Sequence of chain 19.A:
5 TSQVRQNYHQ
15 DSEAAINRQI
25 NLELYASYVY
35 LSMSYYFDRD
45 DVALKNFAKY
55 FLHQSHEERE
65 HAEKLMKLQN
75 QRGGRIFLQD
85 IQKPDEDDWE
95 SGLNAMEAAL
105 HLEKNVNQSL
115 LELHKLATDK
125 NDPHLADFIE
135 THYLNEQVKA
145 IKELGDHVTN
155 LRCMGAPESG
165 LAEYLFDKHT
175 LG

Binding-site contacts:
Ligand atom C22 contacts residue CYS157 of chain 6.A at 4.0 Å (hydrophobic).
Ligand atom O19 contacts residue GLY164 of chain 19.A at 4.4 Å.
Ligand atom C21 contacts residue ASP45 of chain 19.A at 4.2 Å.
Ligand atom C20 contacts residue CYS157 of chain 6.A at 1.8 Å (hydrophobic).
Ligand atom C21 contacts residue CYS157 of chain 6.A at 2.8 Å (hydrophobic).
Ligand atom N17 contacts residue CYS157 of chain 6.A at 3.9 Å.
Ligand atom C18 contacts residue CYS157 of chain 6.A at 2.8 Å (hydrophobic).
Ligand atom O19 contacts residue CYS157 of chain 6.A at 3.1 Å.

Sequence of chain 6.A:
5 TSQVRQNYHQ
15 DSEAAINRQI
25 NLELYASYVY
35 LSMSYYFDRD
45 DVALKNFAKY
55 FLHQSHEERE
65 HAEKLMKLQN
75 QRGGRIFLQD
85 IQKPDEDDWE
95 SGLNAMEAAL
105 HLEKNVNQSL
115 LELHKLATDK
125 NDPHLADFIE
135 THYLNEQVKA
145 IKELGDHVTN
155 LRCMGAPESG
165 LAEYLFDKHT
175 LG

A protein and the small-molecule ligand that binds it are described below.
Small molecule (SMILES): CCCCSC(=S)SC(C)(C)C(=O)NCCN1C(=O)CCC1=O